Sequence of chain 21.D:
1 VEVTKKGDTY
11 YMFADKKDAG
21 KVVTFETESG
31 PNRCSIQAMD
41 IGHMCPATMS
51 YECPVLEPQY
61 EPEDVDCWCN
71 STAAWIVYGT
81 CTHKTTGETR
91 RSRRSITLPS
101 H

Binding-site contacts:
Ligand atom C8 contacts residue PRO31 of chain 21.D at 4.4 Å (hydrophobic).
Ligand atom C5 contacts residue ARG33 of chain 21.D at 4.4 Å.
Ligand atom C8 contacts residue ASN70 of chain 21.D at 3.9 Å.
Ligand atom C1 contacts residue ASN32 of chain 21.D at 4.5 Å.
Ligand atom N2 contacts residue PRO31 of chain 21.D at 2.5 Å (h-bond).
Ligand atom N2 contacts residue ASN70 of chain 21.D at 2.9 Å (h-bond).
Ligand atom C7 contacts residue PRO31 of chain 21.D at 3.1 Å (hydrophobic).
Ligand atom C1 contacts residue PRO31 of chain 21.D at 4.2 Å (hydrophobic).
Ligand atom C7 contacts residue ASN70 of chain 21.D at 3.1 Å.
Ligand atom O5 contacts residue ASN70 of chain 21.D at 2.4 Å (h-bond).
Ligand atom C3 contacts residue PRO31 of chain 21.D at 3.3 Å (hydrophobic).
Ligand atom C3 contacts residue ASN70 of chain 21.D at 3.8 Å.
Ligand atom C4 contacts residue ASN70 of chain 21.D at 4.2 Å.
Ligand atom O7 contacts residue SER71 of chain 21.D at 3.8 Å.
Ligand atom C2 contacts residue PRO31 of chain 21.D at 3.4 Å (hydrophobic).
Ligand atom O7 contacts residue PRO31 of chain 21.D at 3.2 Å (h-bond).
Ligand atom N2 contacts residue ASN32 of chain 21.D at 4.0 Å.
Ligand atom C2 contacts residue ASN70 of chain 21.D at 2.5 Å.
Ligand atom O7 contacts residue SER29 of chain 21.D at 4.4 Å.
Ligand atom C6 contacts residue ARG33 of chain 21.D at 3.3 Å.
Ligand atom O3 contacts residue PRO31 of chain 21.D at 3.4 Å (h-bond).
Ligand atom O6 contacts residue ARG33 of chain 21.D at 3.2 Å (salt-bridge).
Ligand atom C1 contacts residue ASN70 of chain 21.D at 1.4 Å.
Ligand atom C5 contacts residue ASN70 of chain 21.D at 3.7 Å.
Ligand atom C1 contacts residue ARG33 of chain 21.D at 4.3 Å.
Ligand atom O7 contacts residue ASN70 of chain 21.D at 3.3 Å (h-bond).

A protein and the small-molecule ligand that binds it are described below.
Small molecule (SMILES): CC(=O)N[C@@H]1[C@@H](O)[C@H](O)[C@@H](CO)O[C@H]1O